The small molecule below binds the protein below.
Small molecule (SMILES): CC(=O)N[C@H]1[C@H](O[C@H]2[C@H](O)[C@@H](NC(C)=O)CO[C@@H]2CO[C@@H]2O[C@@H](C)[C@@H](O)[C@@H](O)[C@@H]2O)O[C@H](CO)[C@@H](O)[C@@H]1O

Binding-site contacts:
Ligand atom C3 contacts residue ASN205 of chain 1.L at 3.8 Å.
Ligand atom C8 contacts residue ASN205 of chain 1.L at 4.3 Å.
Ligand atom O5 contacts residue THR207 of chain 1.L at 3.0 Å.
Ligand atom C1 contacts residue THR207 of chain 1.L at 3.5 Å.
Ligand atom C2 contacts residue ASN205 of chain 1.L at 2.5 Å.
Ligand atom O3 contacts residue ASN205 of chain 1.L at 4.4 Å.
Ligand atom C5 contacts residue THR207 of chain 1.L at 4.2 Å.
Ligand atom C7 contacts residue ASN205 of chain 1.L at 3.7 Å.
Ligand atom O4 contacts residue THR207 of chain 1.L at 4.3 Å.
Ligand atom C1 contacts residue ASN205 of chain 1.L at 1.4 Å.
Ligand atom C6 contacts residue ARG172 of chain 1.L at 4.5 Å.
Ligand atom C1 contacts residue GLN195 of chain 1.L at 4.1 Å.
Ligand atom C2 contacts residue ASN205 of chain 1.L at 3.9 Å.
Ligand atom N2 contacts residue ASN205 of chain 1.L at 2.8 Å (h-bond).
Ligand atom C1 contacts residue ASN205 of chain 1.L at 4.2 Å.
Ligand atom O7 contacts residue GLN195 of chain 1.L at 4.0 Å.
Ligand atom O6 contacts residue THR207 of chain 1.L at 4.4 Å.
Ligand atom C5 contacts residue ASN205 of chain 1.L at 3.7 Å.
Ligand atom O6 contacts residue THR173 of chain 1.L at 3.7 Å.
Ligand atom N2 contacts residue GLN195 of chain 1.L at 3.8 Å.
Ligand atom C2 contacts residue GLN195 of chain 1.L at 4.0 Å.
Ligand atom C7 contacts residue GLN195 of chain 1.L at 3.5 Å.
Ligand atom O5 contacts residue ARG172 of chain 1.L at 4.0 Å.
Ligand atom O6 contacts residue PRO174 of chain 1.L at 4.0 Å.
Ligand atom O2 contacts residue ASN205 of chain 1.L at 4.5 Å.
Ligand atom C6 contacts residue THR173 of chain 1.L at 3.9 Å.
Ligand atom C8 contacts residue GLN195 of chain 1.L at 3.3 Å.
Ligand atom O4 contacts residue GLN206 of chain 1.L at 3.7 Å.
Ligand atom C6 contacts residue THR207 of chain 1.L at 4.2 Å.
Ligand atom C4 contacts residue ASN205 of chain 1.L at 4.3 Å.
Ligand atom C6 contacts residue THR207 of chain 1.L at 4.3 Å.
Ligand atom O5 contacts residue ASN205 of chain 1.L at 2.4 Å (h-bond).

Sequence of chain 1.L:
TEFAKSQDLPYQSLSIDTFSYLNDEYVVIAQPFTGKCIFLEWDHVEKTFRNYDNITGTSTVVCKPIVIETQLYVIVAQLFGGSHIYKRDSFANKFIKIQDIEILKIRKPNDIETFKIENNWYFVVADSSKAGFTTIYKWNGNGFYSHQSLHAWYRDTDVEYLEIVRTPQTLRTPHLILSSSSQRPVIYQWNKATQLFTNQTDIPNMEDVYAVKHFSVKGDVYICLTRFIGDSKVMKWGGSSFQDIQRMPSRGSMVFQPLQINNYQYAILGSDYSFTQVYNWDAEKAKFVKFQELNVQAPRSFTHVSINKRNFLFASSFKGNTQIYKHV